The protein below binds the small molecule below.
Small molecule (SMILES): CCc1cccc(CC)c1O

Sequence of chain 22.A:
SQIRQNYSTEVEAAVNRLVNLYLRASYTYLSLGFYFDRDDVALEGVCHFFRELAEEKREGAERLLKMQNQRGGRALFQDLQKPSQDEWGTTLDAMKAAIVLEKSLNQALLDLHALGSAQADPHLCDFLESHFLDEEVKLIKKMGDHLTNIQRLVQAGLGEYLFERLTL

Binding-site contacts:
Ligand atom C9 contacts residue GLU63 of chain 22.A at 4.4 Å.
Ligand atom C4 contacts residue DIE1 of chain 22.I at 1.1 Å.
Ligand atom C3 contacts residue LEU81 of chain 22.A at 4.1 Å (hydrophobic).
Ligand atom C10 contacts residue SER27 of chain 1.A at 3.2 Å.
Ligand atom C4 contacts residue TYR28 of chain 1.A at 4.0 Å (hydrophobic).
Ligand atom C1 contacts residue ARG59 of chain 22.A at 4.1 Å.
Ligand atom C7 contacts residue LEU24 of chain 22.A at 4.4 Å (hydrophobic).
Ligand atom C2 contacts residue LEU24 of chain 22.A at 4.5 Å (hydrophobic).
Ligand atom C4 contacts residue LEU24 of chain 1.A at 4.2 Å (hydrophobic).
Ligand atom C7 contacts residue DIE1 of chain 22.I at 1.0 Å.
Ligand atom C10 contacts residue ARG59 of chain 1.A at 3.2 Å.
Ligand atom O1 contacts residue DIE1 of chain 22.I at 1.7 Å.
Ligand atom C5 contacts residue TYR28 of chain 1.A at 4.0 Å (hydrophobic).
Ligand atom O1 contacts residue ARG59 of chain 1.A at 4.0 Å.
Ligand atom O1 contacts residue SER27 of chain 22.A at 4.2 Å.
Ligand atom C2 contacts residue DIE1 of chain 22.I at 0.8 Å.
Ligand atom C7 contacts residue TYR28 of chain 22.A at 4.3 Å (hydrophobic).
Ligand atom C5 contacts residue DIE1 of chain 22.I at 1.0 Å.
Ligand atom C6 contacts residue ARG59 of chain 22.A at 4.4 Å.
Ligand atom C9 contacts residue DIE1 of chain 22.I at 1.4 Å.
Ligand atom C9 contacts residue SER27 of chain 1.A at 3.6 Å.
Ligand atom C8 contacts residue SER27 of chain 22.A at 3.4 Å.
Ligand atom C10 contacts residue ALA55 of chain 1.A at 3.9 Å (hydrophobic).
Ligand atom C8 contacts residue DIE1 of chain 22.I at 0.6 Å.
Ligand atom C5 contacts residue SER27 of chain 1.A at 3.9 Å.
Ligand atom C10 contacts residue ARG59 of chain 22.A at 3.6 Å.
Ligand atom O1 contacts residue ARG59 of chain 22.A at 3.1 Å.
Ligand atom C3 contacts residue LEU81 of chain 1.A at 3.9 Å (hydrophobic).
Ligand atom C9 contacts residue ARG59 of chain 22.A at 3.9 Å.
Ligand atom C6 contacts residue SER27 of chain 1.A at 3.9 Å.
Ligand atom C3 contacts residue DIE1 of chain 22.I at 1.0 Å.
Ligand atom C7 contacts residue SER27 of chain 22.A at 3.9 Å.
Ligand atom C4 contacts residue LEU81 of chain 1.A at 4.1 Å (hydrophobic).
Ligand atom C6 contacts residue DIE1 of chain 22.I at 0.6 Å.
Ligand atom C1 contacts residue DIE1 of chain 22.I at 1.4 Å.
Ligand atom C1 contacts residue LEU24 of chain 22.A at 4.4 Å (hydrophobic).
Ligand atom C10 contacts residue DIE1 of chain 22.I at 2.4 Å.

Sequence of chain 1.A:
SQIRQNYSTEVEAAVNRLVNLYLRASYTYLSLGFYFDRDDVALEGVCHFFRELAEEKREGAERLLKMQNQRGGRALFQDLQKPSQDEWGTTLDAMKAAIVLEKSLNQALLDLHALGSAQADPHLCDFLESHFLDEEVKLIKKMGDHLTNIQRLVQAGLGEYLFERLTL